Binding-site contacts:
Ligand atom O48 contacts residue GLY47 of chain 1.BA at 2.8 Å (h-bond).
Ligand atom C58 contacts residue SER168 of chain 1.BA at 3.5 Å.
Ligand atom C24 contacts residue THR20 of chain 1.BA at 3.8 Å.
Ligand atom C43 contacts residue GLY47 of chain 1.BA at 3.3 Å.
Ligand atom C59 contacts residue THR1 of chain 1.BA at 2.5 Å.
Ligand atom O48 contacts residue SER46 of chain 1.BA at 3.4 Å.
Ligand atom O40 contacts residue THR21 of chain 1.BA at 3.2 Å (h-bond).
Ligand atom O21 contacts residue THR21 of chain 1.BA at 3.8 Å.
Ligand atom C37 contacts residue SER48 of chain 1.BA at 3.8 Å.
Ligand atom C58 contacts residue THR1 of chain 1.BA at 2.5 Å.
Ligand atom C38 contacts residue GLY47 of chain 1.BA at 3.4 Å.
Ligand atom C26 contacts residue SER118 of chain 1.V at 3.5 Å.
Ligand atom C38 contacts residue SER48 of chain 1.BA at 3.7 Å.
Ligand atom C42 contacts residue GLY47 of chain 1.BA at 3.7 Å.
Ligand atom O60 contacts residue SER129 of chain 1.BA at 3.7 Å.
Ligand atom C44 contacts residue THR1 of chain 1.BA at 3.6 Å.
Ligand atom N41 contacts residue GLY47 of chain 1.BA at 2.8 Å (h-bond).
Ligand atom C28 contacts residue THR21 of chain 1.BA at 3.8 Å.
Ligand atom C47 contacts residue THR1 of chain 1.BA at 1.4 Å.
Ligand atom C31 contacts residue GLY47 of chain 1.BA at 3.4 Å.
Ligand atom C39 contacts residue GLY47 of chain 1.BA at 3.5 Å.
Ligand atom O48 contacts residue THR1 of chain 1.BA at 2.3 Å (h-bond).
Ligand atom C13 contacts residue HIS116 of chain 1.V at 3.7 Å.
Ligand atom O29 contacts residue ALA49 of chain 1.BA at 3.1 Å (h-bond).
Ligand atom C51 contacts residue THR1 of chain 1.BA at 1.5 Å.
Ligand atom C43 contacts residue THR1 of chain 1.BA at 2.8 Å.
Ligand atom C26 contacts residue HIS114 of chain 1.V at 3.5 Å.
Ligand atom N30 contacts residue THR21 of chain 1.BA at 3.0 Å (h-bond).
Ligand atom C23 contacts residue THR21 of chain 1.BA at 3.5 Å.
Ligand atom C18 contacts residue SER48 of chain 1.BA at 3.7 Å.
Ligand atom N41 contacts residue THR1 of chain 1.BA at 3.6 Å.
Ligand atom C42 contacts residue THR1 of chain 1.BA at 2.3 Å.
Ligand atom O40 contacts residue THR20 of chain 1.BA at 3.3 Å.
Ligand atom O60 contacts residue THR1 of chain 1.BA at 3.0 Å (h-bond).
Ligand atom C19 contacts residue SER48 of chain 1.BA at 3.8 Å.
Ligand atom N4 contacts residue THR22 of chain 1.BA at 3.7 Å.
Ligand atom O21 contacts residue THR22 of chain 1.BA at 3.4 Å.
Ligand atom C46 contacts residue THR20 of chain 1.BA at 3.4 Å.
Ligand atom C45 contacts residue ARG45 of chain 1.BA at 3.3 Å.
Ligand atom C27 contacts residue THR22 of chain 1.BA at 3.0 Å.

This small molecule binds to this protein.
Small molecule (SMILES): CC(C)C[C@H](NC(=O)[C@H](CCc1ccccc1)NC(=O)CN1CCOCC1)C(=O)N[C@@H](Cc1ccccc1)C(=O)N[C@@H](CC(C)C)[C@@H](O)[C@H](C)CO

Sequence of chain 1.BA:
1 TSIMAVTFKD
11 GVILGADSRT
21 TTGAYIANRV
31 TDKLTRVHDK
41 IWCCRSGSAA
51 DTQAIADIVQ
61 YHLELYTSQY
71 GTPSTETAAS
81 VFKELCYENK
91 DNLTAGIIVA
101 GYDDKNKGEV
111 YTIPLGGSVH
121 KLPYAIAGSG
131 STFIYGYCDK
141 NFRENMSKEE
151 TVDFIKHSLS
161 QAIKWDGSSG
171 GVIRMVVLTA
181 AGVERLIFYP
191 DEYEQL

Sequence of chain 1.V:
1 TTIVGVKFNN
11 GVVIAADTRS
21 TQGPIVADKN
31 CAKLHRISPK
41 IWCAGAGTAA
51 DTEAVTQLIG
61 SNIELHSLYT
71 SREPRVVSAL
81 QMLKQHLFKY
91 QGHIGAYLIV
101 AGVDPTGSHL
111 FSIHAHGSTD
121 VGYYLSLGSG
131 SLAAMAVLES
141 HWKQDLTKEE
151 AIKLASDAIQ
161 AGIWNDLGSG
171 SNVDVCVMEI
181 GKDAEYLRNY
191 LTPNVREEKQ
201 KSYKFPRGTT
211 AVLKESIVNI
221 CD